Sequence of chain 1.D:
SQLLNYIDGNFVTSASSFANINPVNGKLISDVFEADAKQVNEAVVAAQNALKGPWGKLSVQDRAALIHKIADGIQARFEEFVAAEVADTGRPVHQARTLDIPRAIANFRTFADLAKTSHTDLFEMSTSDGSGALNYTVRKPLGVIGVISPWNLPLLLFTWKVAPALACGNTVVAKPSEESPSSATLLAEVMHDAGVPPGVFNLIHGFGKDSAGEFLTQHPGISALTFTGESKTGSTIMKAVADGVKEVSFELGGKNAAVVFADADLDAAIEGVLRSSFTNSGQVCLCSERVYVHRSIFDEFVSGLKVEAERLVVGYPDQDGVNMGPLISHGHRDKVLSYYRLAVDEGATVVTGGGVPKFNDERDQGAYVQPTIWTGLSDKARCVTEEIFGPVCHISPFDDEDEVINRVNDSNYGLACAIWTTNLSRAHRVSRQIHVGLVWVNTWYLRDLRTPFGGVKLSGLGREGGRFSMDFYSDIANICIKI

Binding-site contacts:
Ligand atom O1 contacts residue ARG464 of chain 1.D at 2.9 Å (salt-bridge).
Ligand atom N contacts residue ARG120 of chain 1.D at 2.4 Å (salt-bridge).
Ligand atom O contacts residue GLU268 of chain 1.D at 3.3 Å (salt-bridge).
Ligand atom C1 contacts residue NAD1 of chain 1.N at 3.8 Å.
Ligand atom C1 contacts residue CYS302 of chain 1.D at 3.5 Å (hydrophobic).
Ligand atom C3 contacts residue LEU170 of chain 1.D at 4.2 Å (hydrophobic).
Ligand atom O contacts residue LEU174 of chain 1.D at 3.5 Å.
Ligand atom N contacts residue TYR462 of chain 1.D at 2.8 Å (h-bond).
Ligand atom C5 contacts residue ARG464 of chain 1.D at 3.7 Å.
Ligand atom C contacts residue PHE470 of chain 1.D at 3.4 Å (hydrophobic).
Ligand atom O2 contacts residue LEU174 of chain 1.D at 3.6 Å.
Ligand atom O1 contacts residue ARG120 of chain 1.D at 2.8 Å (salt-bridge).
Ligand atom C1 contacts residue LEU174 of chain 1.D at 4.2 Å (hydrophobic).
Ligand atom C5 contacts residue LEU173 of chain 1.D at 4.1 Å (hydrophobic).
Ligand atom O1 contacts residue LEU173 of chain 1.D at 4.2 Å.
Ligand atom C contacts residue GLU268 of chain 1.D at 4.2 Å.
Ligand atom C2 contacts residue TYR462 of chain 1.D at 3.9 Å (hydrophobic).
Ligand atom C contacts residue CYS302 of chain 1.D at 3.4 Å (hydrophobic).
Ligand atom O2 contacts residue TRP177 of chain 1.D at 4.0 Å.
Ligand atom C4 contacts residue ARG464 of chain 1.D at 3.5 Å.
Ligand atom N contacts residue LEU173 of chain 1.D at 4.0 Å.
Ligand atom O1 contacts residue TRP177 of chain 1.D at 3.7 Å.
Ligand atom C contacts residue NAD1 of chain 1.N at 2.6 Å.
Ligand atom C5 contacts residue ARG120 of chain 1.D at 3.8 Å.
Ligand atom O contacts residue NAD1 of chain 1.N at 2.8 Å (h-bond).
Ligand atom C1 contacts residue LEU303 of chain 1.D at 4.1 Å (hydrophobic).
Ligand atom O2 contacts residue PHE470 of chain 1.D at 3.5 Å.
Ligand atom C5 contacts residue LEU174 of chain 1.D at 4.2 Å (hydrophobic).
Ligand atom C3 contacts residue TYR462 of chain 1.D at 2.6 Å (hydrophobic).
Ligand atom C contacts residue LEU174 of chain 1.D at 3.9 Å (hydrophobic).
Ligand atom C4 contacts residue TYR462 of chain 1.D at 3.0 Å (hydrophobic).
Ligand atom N contacts residue ARG464 of chain 1.D at 3.1 Å (salt-bridge).
Ligand atom C3 contacts residue LEU173 of chain 1.D at 4.2 Å (hydrophobic).
Ligand atom C4 contacts residue ARG120 of chain 1.D at 3.5 Å.
Ligand atom O contacts residue PHE470 of chain 1.D at 3.1 Å.
Ligand atom C4 contacts residue LEU173 of chain 1.D at 3.9 Å (hydrophobic).
Ligand atom C2 contacts residue LEU174 of chain 1.D at 3.9 Å (hydrophobic).
Ligand atom C2 contacts residue PHE470 of chain 1.D at 3.6 Å (hydrophobic).
Ligand atom C1 contacts residue PHE470 of chain 1.D at 3.6 Å (hydrophobic).
Ligand atom C5 contacts residue PHE470 of chain 1.D at 4.0 Å (hydrophobic).

The small molecule below binds the protein below.
Small molecule (SMILES): N/C(=C/C=C/C=O)C(=O)O